Sequence of chain 1.B:
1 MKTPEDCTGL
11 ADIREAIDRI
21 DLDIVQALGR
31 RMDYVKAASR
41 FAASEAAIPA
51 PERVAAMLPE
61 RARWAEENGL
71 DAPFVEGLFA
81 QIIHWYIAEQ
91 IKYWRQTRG

The protein below binds the small molecule below.
Small molecule (SMILES): O=C(O)c1ccccc1O

Binding-site contacts:
Ligand atom O2' contacts residue ARG31 of chain 1.B at 2.9 Å (salt-bridge).
Ligand atom C3 contacts residue GLN90 of chain 1.B at 3.5 Å.
Ligand atom C4 contacts residue PYR1 of chain 1.D at 3.3 Å.
Ligand atom O1' contacts residue ARG31 of chain 1.B at 2.8 Å (salt-bridge).
Ligand atom C2 contacts residue ILE87 of chain 1.B at 3.7 Å (hydrophobic).
Ligand atom C1' contacts residue PYR1 of chain 1.D at 3.8 Å.
Ligand atom O2' contacts residue PYR1 of chain 1.D at 4.2 Å.
Ligand atom C4 contacts residue ALA50 of chain 1.B at 4.1 Å (hydrophobic).
Ligand atom C4 contacts residue ILE48 of chain 1.B at 3.1 Å (hydrophobic).
Ligand atom O1' contacts residue PYR1 of chain 1.D at 4.2 Å.
Ligand atom C6 contacts residue ARG53 of chain 1.B at 4.2 Å.
Ligand atom C5 contacts residue ARG53 of chain 1.B at 3.9 Å.
Ligand atom C4 contacts residue ILE87 of chain 1.B at 3.9 Å (hydrophobic).
Ligand atom O2' contacts residue ILE17 of chain 1.A at 4.1 Å.
Ligand atom C1 contacts residue PYR1 of chain 1.D at 3.6 Å.
Ligand atom C2 contacts residue PYR1 of chain 1.D at 3.5 Å.
Ligand atom O2' contacts residue MET57 of chain 1.B at 3.3 Å.
Ligand atom C5 contacts residue VAL54 of chain 1.B at 4.0 Å (hydrophobic).
Ligand atom C1' contacts residue ILE83 of chain 1.B at 4.1 Å (hydrophobic).
Ligand atom C6 contacts residue PYR1 of chain 1.D at 3.8 Å.
Ligand atom O2 contacts residue TYR86 of chain 1.B at 3.9 Å.
Ligand atom O1' contacts residue TYR86 of chain 1.B at 3.4 Å.
Ligand atom C6 contacts residue MET57 of chain 1.B at 3.8 Å (hydrophobic).
Ligand atom O2 contacts residue GLN90 of chain 1.B at 2.8 Å (h-bond).
Ligand atom O2 contacts residue PYR1 of chain 1.D at 3.7 Å.
Ligand atom C3 contacts residue ILE48 of chain 1.B at 3.4 Å (hydrophobic).
Ligand atom C1 contacts residue ILE87 of chain 1.B at 4.3 Å (hydrophobic).
Ligand atom C3 contacts residue ILE87 of chain 1.B at 3.5 Å (hydrophobic).
Ligand atom O2 contacts residue ILE87 of chain 1.B at 3.9 Å.
Ligand atom O2 contacts residue VAL35 of chain 1.B at 3.7 Å.
Ligand atom C1 contacts residue ILE83 of chain 1.B at 4.1 Å (hydrophobic).
Ligand atom C3 contacts residue PYR1 of chain 1.D at 3.2 Å.
Ligand atom C2 contacts residue GLN90 of chain 1.B at 3.5 Å.
Ligand atom O2' contacts residue ILE83 of chain 1.B at 4.2 Å.
Ligand atom C5 contacts residue PRO49 of chain 1.B at 3.9 Å (hydrophobic).
Ligand atom C4 contacts residue PRO49 of chain 1.B at 3.5 Å (hydrophobic).
Ligand atom C1' contacts residue ARG31 of chain 1.B at 3.5 Å.
Ligand atom C6 contacts residue ILE83 of chain 1.B at 3.8 Å (hydrophobic).
Ligand atom O1' contacts residue VAL35 of chain 1.B at 3.4 Å.
Ligand atom C5 contacts residue PYR1 of chain 1.D at 3.4 Å.

Sequence of chain 1.A:
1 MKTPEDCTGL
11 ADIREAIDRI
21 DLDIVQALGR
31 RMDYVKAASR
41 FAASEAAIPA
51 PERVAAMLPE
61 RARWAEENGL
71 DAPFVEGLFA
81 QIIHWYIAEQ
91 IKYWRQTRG